The small molecule below binds the protein below.
Small molecule (SMILES): CC(=O)N[C@H]1[C@H](O[C@H]2[C@H](O)[C@@H](NC(C)=O)CO[C@@H]2CO)O[C@H](CO)[C@@H](O)[C@@H]1O

Binding-site contacts:
Ligand atom C7 contacts residue ASN12 of chain 5.C at 3.9 Å.
Ligand atom C5 contacts residue ASN12 of chain 5.C at 4.1 Å.
Ligand atom C2 contacts residue ASN12 of chain 5.C at 3.2 Å.
Ligand atom N2 contacts residue ASN12 of chain 5.C at 3.8 Å.
Ligand atom O7 contacts residue ASN12 of chain 5.C at 3.7 Å.
Ligand atom O5 contacts residue ASN12 of chain 5.C at 2.7 Å (h-bond).
Ligand atom C1 contacts residue ASN12 of chain 5.C at 2.2 Å.

Sequence of chain 5.C:
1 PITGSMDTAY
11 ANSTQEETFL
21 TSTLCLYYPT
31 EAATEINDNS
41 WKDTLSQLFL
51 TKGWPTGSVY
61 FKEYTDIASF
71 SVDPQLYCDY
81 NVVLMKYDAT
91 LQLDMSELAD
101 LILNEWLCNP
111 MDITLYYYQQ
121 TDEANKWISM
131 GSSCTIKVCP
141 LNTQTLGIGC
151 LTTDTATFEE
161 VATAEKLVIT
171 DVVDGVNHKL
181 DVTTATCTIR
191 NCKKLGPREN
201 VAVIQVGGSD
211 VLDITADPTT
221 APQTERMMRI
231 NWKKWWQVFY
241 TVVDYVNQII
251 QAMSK